Binding-site contacts:
Ligand atom O6 contacts residue SER69 of chain 1.A at 4.4 Å.
Ligand atom C2 contacts residue ASN67 of chain 1.A at 2.5 Å.
Ligand atom C5 contacts residue SER69 of chain 1.A at 3.5 Å.
Ligand atom C1 contacts residue GLU70 of chain 1.A at 4.4 Å.
Ligand atom C4 contacts residue ASN67 of chain 1.A at 4.2 Å.
Ligand atom C3 contacts residue ASN67 of chain 1.A at 3.8 Å.
Ligand atom C6 contacts residue SER69 of chain 1.A at 3.9 Å.
Ligand atom O7 contacts residue ASN67 of chain 1.A at 3.8 Å.
Ligand atom C1 contacts residue SER69 of chain 1.A at 3.6 Å.
Ligand atom O5 contacts residue GLU70 of chain 1.A at 3.9 Å.
Ligand atom N2 contacts residue ASN67 of chain 1.A at 2.9 Å (h-bond).
Ligand atom C7 contacts residue ASN67 of chain 1.A at 3.6 Å.
Ligand atom C5 contacts residue ASN67 of chain 1.A at 3.7 Å.
Ligand atom O5 contacts residue ASN67 of chain 1.A at 2.4 Å (h-bond).
Ligand atom O5 contacts residue SER69 of chain 1.A at 3.4 Å.
Ligand atom O6 contacts residue GLU70 of chain 1.A at 3.9 Å.
Ligand atom C1 contacts residue ASN67 of chain 1.A at 1.4 Å.

This protein binds this small molecule.
Small molecule (SMILES): CC(=O)N[C@@H]1[C@@H](O)[C@H](O)[C@@H](CO)O[C@H]1O

Sequence of chain 1.A:
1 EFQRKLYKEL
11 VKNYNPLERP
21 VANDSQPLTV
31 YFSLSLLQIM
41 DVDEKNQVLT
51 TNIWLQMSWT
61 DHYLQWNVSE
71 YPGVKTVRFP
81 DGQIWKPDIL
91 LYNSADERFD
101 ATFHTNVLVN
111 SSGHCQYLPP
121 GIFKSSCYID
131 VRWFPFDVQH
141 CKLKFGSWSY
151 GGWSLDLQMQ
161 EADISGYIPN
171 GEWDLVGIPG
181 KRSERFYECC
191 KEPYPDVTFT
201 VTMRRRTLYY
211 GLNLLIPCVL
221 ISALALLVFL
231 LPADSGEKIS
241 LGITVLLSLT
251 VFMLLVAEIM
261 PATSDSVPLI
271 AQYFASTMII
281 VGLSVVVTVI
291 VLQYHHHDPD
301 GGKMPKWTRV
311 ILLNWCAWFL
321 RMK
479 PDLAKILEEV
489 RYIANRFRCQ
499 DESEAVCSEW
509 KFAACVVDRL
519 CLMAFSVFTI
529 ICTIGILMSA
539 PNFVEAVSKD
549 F